Sequence of chain 1.A:
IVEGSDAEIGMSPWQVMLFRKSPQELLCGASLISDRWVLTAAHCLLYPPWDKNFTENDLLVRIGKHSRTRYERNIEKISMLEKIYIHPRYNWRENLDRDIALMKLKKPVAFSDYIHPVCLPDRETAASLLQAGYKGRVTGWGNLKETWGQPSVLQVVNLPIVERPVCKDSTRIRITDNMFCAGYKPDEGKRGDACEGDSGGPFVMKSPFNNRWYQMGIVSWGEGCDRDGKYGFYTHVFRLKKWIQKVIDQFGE

Binding-site contacts:
Ligand atom C contacts residue THR69 of chain 1.A at 3.8 Å.
Ligand atom CA contacts residue THR69 of chain 1.A at 3.9 Å.
Ligand atom CG1 contacts residue GLN24 of chain 1.A at 3.8 Å.
Ligand atom CD1 contacts residue LEU60 of chain 1.A at 3.5 Å (hydrophobic).
Ligand atom CD1 contacts residue THR69 of chain 1.A at 3.6 Å.
Ligand atom CD contacts residue TYR71 of chain 1.A at 3.8 Å (hydrophobic).
Ligand atom O contacts residue GLN24 of chain 1.A at 3.7 Å.
Ligand atom CG contacts residue ILE78 of chain 1.A at 3.7 Å (hydrophobic).
Ligand atom OE2 contacts residue TYR71 of chain 1.A at 3.0 Å (h-bond).
Ligand atom CB contacts residue THR69 of chain 1.A at 3.9 Å.
Ligand atom N contacts residue THR69 of chain 1.A at 3.0 Å (h-bond).
Ligand atom CD2 contacts residue GLU25 of chain 1.A at 3.9 Å.
Ligand atom CB contacts residue ILE78 of chain 1.A at 3.8 Å (hydrophobic).
Ligand atom CD1 contacts residue ILE78 of chain 1.A at 3.7 Å (hydrophobic).
Ligand atom O contacts residue THR69 of chain 1.A at 2.7 Å.
Ligand atom N contacts residue MET80 of chain 1.A at 3.3 Å.
Ligand atom CE1 contacts residue PHE19 of chain 1.A at 3.9 Å (hydrophobic).
Ligand atom CE2 contacts residue GLU25 of chain 1.A at 3.6 Å.
Ligand atom N contacts residue LEU60 of chain 1.A at 3.8 Å.
Ligand atom CD contacts residue TYR71 of chain 1.A at 3.7 Å (hydrophobic).
Ligand atom CE1 contacts residue ILE78 of chain 1.A at 3.7 Å (hydrophobic).
Ligand atom OE2 contacts residue ARG70 of chain 1.A at 3.5 Å.
Ligand atom CB contacts residue TYR71 of chain 1.A at 3.9 Å (hydrophobic).
Ligand atom OD1 contacts residue GLN24 of chain 1.A at 3.7 Å.
Ligand atom CE2 contacts residue ILE78 of chain 1.A at 3.8 Å (hydrophobic).
Ligand atom CB contacts residue THR69 of chain 1.A at 3.6 Å.
Ligand atom OH contacts residue TYR71 of chain 1.A at 3.8 Å.
Ligand atom CE2 contacts residue TYR71 of chain 1.A at 3.9 Å (hydrophobic).
Ligand atom CE1 contacts residue ARG68 of chain 1.A at 3.1 Å.
Ligand atom C contacts residue THR69 of chain 1.A at 3.6 Å.
Ligand atom CD2 contacts residue ILE78 of chain 1.A at 3.5 Å (hydrophobic).
Ligand atom CZ contacts residue LEU26 of chain 1.A at 3.5 Å (hydrophobic).
Ligand atom CD2 contacts residue GLN24 of chain 1.A at 3.6 Å.
Ligand atom CE2 contacts residue LEU26 of chain 1.A at 3.6 Å (hydrophobic).
Ligand atom CD1 contacts residue ARG68 of chain 1.A at 3.5 Å.
Ligand atom CD1 contacts residue PHE19 of chain 1.A at 3.5 Å (hydrophobic).
Ligand atom CA contacts residue THR69 of chain 1.A at 3.2 Å.
Ligand atom CG contacts residue PHE19 of chain 1.A at 3.6 Å (hydrophobic).
Ligand atom N contacts residue THR69 of chain 1.A at 3.9 Å.
Ligand atom CG2 contacts residue ILE78 of chain 1.A at 3.9 Å (hydrophobic).

The protein below binds the small molecule below.
Small molecule (SMILES): CC[C@H](C)[C@H](NC(=O)[C@H](CCC(=O)O)NC(=O)[C@H](CCC(=O)O)NC(=O)[C@H](Cc1ccccc1)NC(=O)[C@@H](N)CC(=O)O)C(=O)N1CCC[C@H]1C(=O)N[C@@H](CCC(=O)O)C(=O)N[C@@H](Cc1ccc(O)cc1)C(N)=O